Sequence of chain 2.A:
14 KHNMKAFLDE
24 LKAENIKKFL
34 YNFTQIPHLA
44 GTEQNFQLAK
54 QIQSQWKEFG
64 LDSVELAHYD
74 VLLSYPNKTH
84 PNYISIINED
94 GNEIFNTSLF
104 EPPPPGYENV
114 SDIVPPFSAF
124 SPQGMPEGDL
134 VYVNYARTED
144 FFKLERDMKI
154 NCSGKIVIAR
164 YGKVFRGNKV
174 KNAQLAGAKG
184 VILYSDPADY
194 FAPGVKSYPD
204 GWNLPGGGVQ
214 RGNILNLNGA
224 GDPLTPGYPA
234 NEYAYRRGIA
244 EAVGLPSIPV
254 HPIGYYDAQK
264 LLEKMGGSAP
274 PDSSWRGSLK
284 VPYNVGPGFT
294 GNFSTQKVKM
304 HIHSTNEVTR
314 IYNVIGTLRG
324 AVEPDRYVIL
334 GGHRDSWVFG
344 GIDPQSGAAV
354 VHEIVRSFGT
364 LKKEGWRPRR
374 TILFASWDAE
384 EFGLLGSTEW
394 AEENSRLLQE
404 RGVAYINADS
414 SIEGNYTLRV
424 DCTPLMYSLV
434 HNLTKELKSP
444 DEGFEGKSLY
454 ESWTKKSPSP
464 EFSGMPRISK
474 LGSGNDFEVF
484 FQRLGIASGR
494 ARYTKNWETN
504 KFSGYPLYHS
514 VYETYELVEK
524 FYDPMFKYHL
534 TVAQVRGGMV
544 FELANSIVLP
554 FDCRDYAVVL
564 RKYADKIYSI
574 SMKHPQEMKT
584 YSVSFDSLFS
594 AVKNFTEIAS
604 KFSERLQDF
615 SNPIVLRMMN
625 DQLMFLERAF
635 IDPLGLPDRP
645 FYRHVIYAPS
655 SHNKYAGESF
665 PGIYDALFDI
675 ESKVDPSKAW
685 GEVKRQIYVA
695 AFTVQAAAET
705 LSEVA

Binding-site contacts:
Ligand atom C4 contacts residue ARG313 of chain 1.A at 3.5 Å.
Ligand atom C3 contacts residue ASN597 of chain 2.A at 3.8 Å.
Ligand atom C2 contacts residue GLN699 of chain 2.A at 3.7 Å.
Ligand atom O4 contacts residue ARG313 of chain 1.A at 3.9 Å.
Ligand atom C3 contacts residue ARG313 of chain 1.A at 3.7 Å.
Ligand atom O2 contacts residue ARG313 of chain 1.A at 3.3 Å (salt-bridge).
Ligand atom C4 contacts residue GLU235 of chain 1.A at 3.8 Å.
Ligand atom O5 contacts residue HIS71 of chain 1.A at 3.5 Å.
Ligand atom C3 contacts residue ARG313 of chain 1.A at 3.8 Å.
Ligand atom O5 contacts residue ASN597 of chain 2.A at 2.2 Å (h-bond).
Ligand atom C6 contacts residue GLU235 of chain 1.A at 3.8 Å.
Ligand atom C2 contacts residue ASN597 of chain 2.A at 2.4 Å.
Ligand atom C1 contacts residue ASN597 of chain 2.A at 1.4 Å.
Ligand atom C1 contacts residue ARG313 of chain 1.A at 4.0 Å.
Ligand atom O3 contacts residue ARG313 of chain 1.A at 2.9 Å (salt-bridge).
Ligand atom C3 contacts residue GLU235 of chain 1.A at 3.9 Å.
Ligand atom C8 contacts residue ALA594 of chain 2.A at 3.8 Å (hydrophobic).
Ligand atom C7 contacts residue GLN699 of chain 2.A at 3.4 Å.
Ligand atom C5 contacts residue GLU235 of chain 1.A at 3.5 Å.
Ligand atom C7 contacts residue SER593 of chain 2.A at 3.9 Å.
Ligand atom N2 contacts residue GLN699 of chain 2.A at 3.5 Å (h-bond).
Ligand atom C2 contacts residue GLU235 of chain 1.A at 3.2 Å.
Ligand atom C6 contacts residue HIS71 of chain 1.A at 4.1 Å.
Ligand atom O3 contacts residue GLU235 of chain 1.A at 3.3 Å (salt-bridge).
Ligand atom C1 contacts residue GLN699 of chain 2.A at 3.9 Å.
Ligand atom C8 contacts residue SER593 of chain 2.A at 3.9 Å.
Ligand atom O4 contacts residue GLU235 of chain 1.A at 3.1 Å (salt-bridge).
Ligand atom C8 contacts residue SER590 of chain 2.A at 3.5 Å.
Ligand atom C2 contacts residue ARG313 of chain 1.A at 3.9 Å.
Ligand atom C8 contacts residue TYR236 of chain 1.A at 3.7 Å (hydrophobic).
Ligand atom O2 contacts residue HIS71 of chain 1.A at 2.9 Å (h-bond).
Ligand atom C3 contacts residue GLU235 of chain 1.A at 3.7 Å.
Ligand atom N2 contacts residue ASN597 of chain 2.A at 2.9 Å (h-bond).
Ligand atom N2 contacts residue SER593 of chain 2.A at 2.9 Å (h-bond).
Ligand atom C7 contacts residue ASN597 of chain 2.A at 3.8 Å.
Ligand atom C1 contacts residue SER593 of chain 2.A at 3.6 Å.
Ligand atom C2 contacts residue SER593 of chain 2.A at 3.7 Å.
Ligand atom C5 contacts residue ASN597 of chain 2.A at 3.5 Å.
Ligand atom O7 contacts residue GLN699 of chain 2.A at 3.3 Å (h-bond).
Ligand atom O2 contacts residue GLU235 of chain 1.A at 2.6 Å (salt-bridge).

Sequence of chain 1.A:
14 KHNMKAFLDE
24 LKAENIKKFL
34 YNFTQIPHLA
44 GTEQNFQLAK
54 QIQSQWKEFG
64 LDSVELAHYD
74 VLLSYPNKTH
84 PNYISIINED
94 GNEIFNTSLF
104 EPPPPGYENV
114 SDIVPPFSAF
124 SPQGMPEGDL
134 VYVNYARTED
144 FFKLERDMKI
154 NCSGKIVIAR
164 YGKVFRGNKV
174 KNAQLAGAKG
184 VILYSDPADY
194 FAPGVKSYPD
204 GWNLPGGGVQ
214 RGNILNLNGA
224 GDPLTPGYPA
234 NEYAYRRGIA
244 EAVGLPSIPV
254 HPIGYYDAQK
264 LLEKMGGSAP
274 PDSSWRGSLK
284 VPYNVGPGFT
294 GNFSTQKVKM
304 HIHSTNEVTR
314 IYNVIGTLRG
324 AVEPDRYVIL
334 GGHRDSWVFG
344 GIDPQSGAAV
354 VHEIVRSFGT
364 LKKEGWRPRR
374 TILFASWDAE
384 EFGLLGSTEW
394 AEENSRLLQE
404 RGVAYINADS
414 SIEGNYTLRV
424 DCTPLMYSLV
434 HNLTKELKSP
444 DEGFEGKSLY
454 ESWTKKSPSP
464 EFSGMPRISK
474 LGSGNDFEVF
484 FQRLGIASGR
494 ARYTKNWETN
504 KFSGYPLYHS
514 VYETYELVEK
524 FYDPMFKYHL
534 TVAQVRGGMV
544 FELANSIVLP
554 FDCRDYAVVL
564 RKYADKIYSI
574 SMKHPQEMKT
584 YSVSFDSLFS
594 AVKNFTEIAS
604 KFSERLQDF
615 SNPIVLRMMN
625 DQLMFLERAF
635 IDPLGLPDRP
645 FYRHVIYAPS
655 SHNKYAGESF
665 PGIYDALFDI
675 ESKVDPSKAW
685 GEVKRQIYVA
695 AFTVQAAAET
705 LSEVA

The protein below binds the small molecule below.
Small molecule (SMILES): CC(=O)N[C@H]1[C@H](O[C@H]2[C@H](O)[C@@H](NC(C)=O)CO[C@@H]2CO)O[C@H](CO)[C@@H](O[C@@H]2O[C@H](CO)[C@@H](O)[C@H](O[C@H]3O[C@H](CO)[C@@H](O)[C@H](O)[C@@H]3O)[C@@H]2O)[C@@H]1O